The protein below binds the small molecule below.
Small molecule (SMILES): CC(=O)N[C@@H]1[C@@H](O)[C@H](O)[C@@H](CO)O[C@H]1O

Sequence of chain 1.B:
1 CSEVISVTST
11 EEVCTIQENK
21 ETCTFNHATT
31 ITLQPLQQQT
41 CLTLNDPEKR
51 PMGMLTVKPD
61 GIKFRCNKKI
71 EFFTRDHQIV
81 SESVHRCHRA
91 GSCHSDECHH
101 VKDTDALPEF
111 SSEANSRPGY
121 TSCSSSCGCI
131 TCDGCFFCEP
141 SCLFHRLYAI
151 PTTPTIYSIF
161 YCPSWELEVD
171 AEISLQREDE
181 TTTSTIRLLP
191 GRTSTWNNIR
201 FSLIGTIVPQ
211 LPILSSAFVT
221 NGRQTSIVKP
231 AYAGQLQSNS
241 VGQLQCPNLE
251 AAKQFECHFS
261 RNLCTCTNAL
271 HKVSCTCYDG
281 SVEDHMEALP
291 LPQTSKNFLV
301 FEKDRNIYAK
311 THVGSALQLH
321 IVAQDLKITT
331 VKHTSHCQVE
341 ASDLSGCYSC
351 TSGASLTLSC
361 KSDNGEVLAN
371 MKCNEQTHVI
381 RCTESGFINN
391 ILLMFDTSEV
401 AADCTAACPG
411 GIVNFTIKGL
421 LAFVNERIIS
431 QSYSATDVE

Binding-site contacts:
Ligand atom N2 contacts residue ASN414 of chain 1.B at 2.9 Å (h-bond).
Ligand atom C8 contacts residue ASN414 of chain 1.B at 3.6 Å.
Ligand atom O7 contacts residue ASN414 of chain 1.B at 4.3 Å.
Ligand atom C1 contacts residue ASN414 of chain 1.B at 1.4 Å.
Ligand atom C5 contacts residue ASN414 of chain 1.B at 3.6 Å.
Ligand atom C4 contacts residue ASN414 of chain 1.B at 4.2 Å.
Ligand atom C3 contacts residue ASN414 of chain 1.B at 3.8 Å.
Ligand atom C7 contacts residue ASN414 of chain 1.B at 3.4 Å.
Ligand atom O5 contacts residue ASN414 of chain 1.B at 2.4 Å (h-bond).
Ligand atom C2 contacts residue ASN414 of chain 1.B at 2.5 Å.
Ligand atom O5 contacts residue THR405 of chain 1.B at 4.2 Å.